Binding-site contacts:
Ligand atom O5 contacts residue LYS204 of chain 1.A at 2.7 Å (salt-bridge).
Ligand atom C contacts residue F3S1 of chain 1.B at 4.1 Å.
Ligand atom C3 contacts residue MET29 of chain 1.A at 3.6 Å (hydrophobic).
Ligand atom P contacts residue LYS204 of chain 1.A at 3.8 Å.
Ligand atom O3 contacts residue LYS204 of chain 1.A at 3.0 Å (salt-bridge).
Ligand atom P contacts residue ARG56 of chain 1.A at 3.8 Å.
Ligand atom P1 contacts residue ARG56 of chain 1.A at 4.1 Å.
Ligand atom P contacts residue ARG110 of chain 1.A at 3.5 Å.
Ligand atom C1 contacts residue F3S1 of chain 1.B at 2.9 Å.
Ligand atom C3 contacts residue ASP87 of chain 1.A at 3.0 Å.
Ligand atom O4 contacts residue ARG260 of chain 1.A at 4.1 Å.
Ligand atom P contacts residue ARG141 of chain 1.A at 4.1 Å.
Ligand atom O contacts residue ASN145 of chain 1.A at 2.9 Å (h-bond).
Ligand atom O3 contacts residue ARG260 of chain 1.A at 2.9 Å (salt-bridge).
Ligand atom C3 contacts residue F3S1 of chain 1.B at 3.9 Å.
Ligand atom O5 contacts residue ARG110 of chain 1.A at 3.9 Å.
Ligand atom O1 contacts residue LYS204 of chain 1.A at 3.5 Å.
Ligand atom O1 contacts residue ASN145 of chain 1.A at 3.4 Å (h-bond).
Ligand atom O6 contacts residue ARG110 of chain 1.A at 2.7 Å (salt-bridge).
Ligand atom O3 contacts residue ARG56 of chain 1.A at 2.8 Å (salt-bridge).
Ligand atom O4 contacts residue THR231 of chain 1.A at 2.8 Å (h-bond).
Ligand atom P contacts residue ASN145 of chain 1.A at 3.9 Å.
Ligand atom O4 contacts residue SER262 of chain 1.A at 2.6 Å (h-bond).
Ligand atom P1 contacts residue LYS204 of chain 1.A at 3.8 Å.
Ligand atom O4 contacts residue GLU232 of chain 1.A at 4.0 Å.
Ligand atom O1 contacts residue THR231 of chain 1.A at 3.6 Å (h-bond).
Ligand atom O contacts residue ARG110 of chain 1.A at 2.9 Å (salt-bridge).
Ligand atom O6 contacts residue ARG56 of chain 1.A at 2.9 Å (salt-bridge).
Ligand atom C contacts residue THR231 of chain 1.A at 3.9 Å.
Ligand atom O5 contacts residue ARG56 of chain 1.A at 3.6 Å.
Ligand atom P1 contacts residue ARG260 of chain 1.A at 3.6 Å.
Ligand atom P1 contacts residue SER262 of chain 1.A at 3.5 Å.
Ligand atom O2 contacts residue ARG260 of chain 1.A at 3.5 Å (salt-bridge).
Ligand atom O contacts residue LYS204 of chain 1.A at 4.0 Å.
Ligand atom O5 contacts residue ARG141 of chain 1.A at 2.8 Å (salt-bridge).
Ligand atom C3 contacts residue ARG56 of chain 1.A at 3.6 Å.
Ligand atom O3 contacts residue SER262 of chain 1.A at 3.3 Å (h-bond).
Ligand atom C2 contacts residue F3S1 of chain 1.B at 3.6 Å.
Ligand atom C contacts residue GLU232 of chain 1.A at 3.9 Å.
Ligand atom P1 contacts residue THR231 of chain 1.A at 3.7 Å.

Sequence of chain 1.A:
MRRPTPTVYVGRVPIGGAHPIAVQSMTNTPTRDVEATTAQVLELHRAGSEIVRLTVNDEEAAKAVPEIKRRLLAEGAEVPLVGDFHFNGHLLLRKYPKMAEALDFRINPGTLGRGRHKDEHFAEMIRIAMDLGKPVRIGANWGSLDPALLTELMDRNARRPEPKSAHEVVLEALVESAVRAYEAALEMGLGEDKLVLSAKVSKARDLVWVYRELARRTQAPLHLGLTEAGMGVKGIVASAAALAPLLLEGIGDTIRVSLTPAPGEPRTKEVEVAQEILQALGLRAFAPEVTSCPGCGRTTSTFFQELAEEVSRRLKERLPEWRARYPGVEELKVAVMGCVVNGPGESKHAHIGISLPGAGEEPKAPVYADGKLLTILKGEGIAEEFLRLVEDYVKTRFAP

Sequence of chain 2.A:
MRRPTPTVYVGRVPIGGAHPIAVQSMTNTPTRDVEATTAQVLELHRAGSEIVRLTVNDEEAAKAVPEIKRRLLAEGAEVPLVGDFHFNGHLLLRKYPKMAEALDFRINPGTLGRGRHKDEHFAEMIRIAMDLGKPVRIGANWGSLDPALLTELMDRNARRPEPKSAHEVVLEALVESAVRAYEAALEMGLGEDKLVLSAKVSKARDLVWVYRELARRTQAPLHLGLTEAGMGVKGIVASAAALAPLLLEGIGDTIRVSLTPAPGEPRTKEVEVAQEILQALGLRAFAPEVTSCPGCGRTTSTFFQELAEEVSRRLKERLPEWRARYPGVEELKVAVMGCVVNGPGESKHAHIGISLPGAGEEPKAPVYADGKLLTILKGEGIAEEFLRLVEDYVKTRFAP

The small molecule below binds the protein below.
Small molecule (SMILES): C#CCCOP(=O)(O)OP(=O)(O)O